Sequence of chain 1.A:
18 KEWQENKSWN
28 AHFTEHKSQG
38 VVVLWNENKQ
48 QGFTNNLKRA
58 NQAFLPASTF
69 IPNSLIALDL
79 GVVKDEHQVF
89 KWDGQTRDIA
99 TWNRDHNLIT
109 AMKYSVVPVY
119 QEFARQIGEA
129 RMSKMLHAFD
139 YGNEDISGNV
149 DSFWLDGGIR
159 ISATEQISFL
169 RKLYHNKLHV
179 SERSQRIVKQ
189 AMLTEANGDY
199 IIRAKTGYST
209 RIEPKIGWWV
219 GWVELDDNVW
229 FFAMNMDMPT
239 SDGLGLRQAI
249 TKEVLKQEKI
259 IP

Binding-site contacts:
Ligand atom C2 contacts residue ARG169 of chain 1.A at 4.2 Å.
Ligand atom OH contacts residue TRP42 of chain 1.A at 4.0 Å.
Ligand atom OH contacts residue SER166 of chain 1.A at 4.2 Å.
Ligand atom OH contacts residue ARG169 of chain 1.A at 4.0 Å.
Ligand atom C3 contacts residue ARG169 of chain 1.A at 3.8 Å.
Ligand atom C1 contacts residue ARG169 of chain 1.A at 3.4 Å.
Ligand atom OH contacts residue TRP20 of chain 1.A at 4.3 Å.
Ligand atom C4 contacts residue TRP42 of chain 1.A at 3.8 Å (hydrophobic).
Ligand atom OH contacts residue ILE165 of chain 1.A at 3.9 Å.
Ligand atom C3 contacts residue TRP42 of chain 1.A at 3.5 Å (hydrophobic).

The small molecule below binds the protein below.
Small molecule (SMILES): CCCCO